The protein below binds the small molecule below.
Small molecule (SMILES): C[C@]12CC[C@H](O)C[C@@H]1CC[C@@H]1[C@@H]2CC[C@]2(C)C(=O)CC[C@@H]12

Binding-site contacts:
Ligand atom C16 contacts residue TYR237 of chain 1.A at 3.9 Å (hydrophobic).
Ligand atom C4 contacts residue LYS43 of chain 1.A at 3.8 Å.
Ligand atom C7 contacts residue TRP76 of chain 1.A at 4.1 Å (hydrophobic).
Ligand atom C10 contacts residue TRP76 of chain 1.A at 4.1 Å (hydrophobic).
Ligand atom C6 contacts residue TYR230 of chain 1.A at 3.5 Å (hydrophobic).
Ligand atom C4 contacts residue TYR230 of chain 1.A at 3.4 Å (hydrophobic).
Ligand atom C18 contacts residue PHE17 of chain 1.A at 4.0 Å (hydrophobic).
Ligand atom C7 contacts residue TYR230 of chain 1.A at 4.0 Å (hydrophobic).
Ligand atom C15 contacts residue TRP71 of chain 1.A at 4.2 Å (hydrophobic).
Ligand atom C2 contacts residue PRO42 of chain 1.A at 3.9 Å (hydrophobic).
Ligand atom C9 contacts residue TRP76 of chain 1.A at 3.7 Å (hydrophobic).
Ligand atom C2 contacts residue HIS98 of chain 1.A at 3.2 Å.
Ligand atom C18 contacts residue TYR237 of chain 1.A at 3.6 Å (hydrophobic).
Ligand atom C12 contacts residue TRP76 of chain 1.A at 4.0 Å (hydrophobic).
Ligand atom C11 contacts residue PHE17 of chain 1.A at 3.8 Å (hydrophobic).
Ligand atom C5 contacts residue TYR230 of chain 1.A at 3.9 Å (hydrophobic).
Ligand atom C17 contacts residue TYR237 of chain 1.A at 4.0 Å (hydrophobic).
Ligand atom C1 contacts residue TYR159 of chain 1.A at 4.0 Å (hydrophobic).
Ligand atom O17 contacts residue TYR237 of chain 1.A at 4.1 Å.
Ligand atom C16 contacts residue TRP71 of chain 1.A at 4.2 Å (hydrophobic).
Ligand atom C4 contacts residue PHE132 of chain 1.A at 3.8 Å (hydrophobic).
Ligand atom O17 contacts residue SER79 of chain 1.A at 3.7 Å.
Ligand atom C6 contacts residue PHE132 of chain 1.A at 3.8 Å (hydrophobic).
Ligand atom C1 contacts residue TRP76 of chain 1.A at 3.7 Å (hydrophobic).
Ligand atom C11 contacts residue TRP76 of chain 1.A at 4.2 Å (hydrophobic).
Ligand atom C12 contacts residue SER79 of chain 1.A at 4.0 Å.
Ligand atom O3 contacts residue HIS98 of chain 1.A at 3.5 Å.
Ligand atom O3 contacts residue THR46 of chain 1.A at 4.1 Å.
Ligand atom C8 contacts residue TRP76 of chain 1.A at 4.2 Å (hydrophobic).
Ligand atom O3 contacts residue TYR230 of chain 1.A at 4.2 Å.
Ligand atom C14 contacts residue TRP76 of chain 1.A at 4.2 Å (hydrophobic).
Ligand atom C12 contacts residue PHE17 of chain 1.A at 4.0 Å (hydrophobic).
Ligand atom O3 contacts residue PRO42 of chain 1.A at 4.2 Å.
Ligand atom C1 contacts residue HIS98 of chain 1.A at 3.3 Å.
Ligand atom C3 contacts residue HIS98 of chain 1.A at 3.5 Å.
Ligand atom C5 contacts residue TRP76 of chain 1.A at 3.8 Å (hydrophobic).
Ligand atom O3 contacts residue LYS43 of chain 1.A at 3.7 Å.
Ligand atom C19 contacts residue TRP133 of chain 1.A at 3.5 Å (hydrophobic).
Ligand atom C15 contacts residue LEU233 of chain 1.A at 4.0 Å (hydrophobic).
Ligand atom C3 contacts residue TRP76 of chain 1.A at 3.9 Å (hydrophobic).

Sequence of chain 1.A:
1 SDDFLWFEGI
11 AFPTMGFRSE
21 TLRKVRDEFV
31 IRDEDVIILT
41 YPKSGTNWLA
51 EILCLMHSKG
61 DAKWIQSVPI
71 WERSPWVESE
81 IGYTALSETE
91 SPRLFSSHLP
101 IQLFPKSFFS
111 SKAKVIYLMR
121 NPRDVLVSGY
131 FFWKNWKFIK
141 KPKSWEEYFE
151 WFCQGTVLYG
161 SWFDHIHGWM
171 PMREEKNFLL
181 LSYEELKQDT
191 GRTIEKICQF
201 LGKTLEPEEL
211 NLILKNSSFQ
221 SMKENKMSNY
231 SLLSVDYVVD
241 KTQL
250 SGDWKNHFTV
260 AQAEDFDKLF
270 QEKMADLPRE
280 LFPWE